Binding-site contacts:
Ligand atom C2 contacts residue GLN577 of chain 1.B at 4.2 Å.
Ligand atom N2 contacts residue ASN328 of chain 1.B at 2.9 Å (h-bond).
Ligand atom C2 contacts residue THR578 of chain 1.B at 4.2 Å.
Ligand atom C1 contacts residue THR578 of chain 1.B at 4.1 Å.
Ligand atom O7 contacts residue ASN328 of chain 1.B at 3.3 Å (h-bond).
Ligand atom N2 contacts residue THR578 of chain 1.B at 4.2 Å.
Ligand atom C8 contacts residue GLN577 of chain 1.B at 4.0 Å.
Ligand atom C2 contacts residue ASN328 of chain 1.B at 2.4 Å.
Ligand atom C7 contacts residue GLN577 of chain 1.B at 4.0 Å.
Ligand atom N2 contacts residue GLN577 of chain 1.B at 3.5 Å (h-bond).
Ligand atom C4 contacts residue ASN328 of chain 1.B at 4.2 Å.
Ligand atom C3 contacts residue ASN328 of chain 1.B at 3.8 Å.
Ligand atom C1 contacts residue GLN577 of chain 1.B at 3.8 Å.
Ligand atom C1 contacts residue ASN328 of chain 1.B at 1.4 Å.
Ligand atom C3 contacts residue THR578 of chain 1.B at 3.8 Å.
Ligand atom C5 contacts residue ASN328 of chain 1.B at 3.7 Å.
Ligand atom O5 contacts residue ASN328 of chain 1.B at 2.4 Å (h-bond).
Ligand atom C5 contacts residue THR578 of chain 1.B at 4.4 Å.
Ligand atom C8 contacts residue ASN328 of chain 1.B at 4.5 Å.
Ligand atom C7 contacts residue ASN328 of chain 1.B at 3.3 Å.

Sequence of chain 1.B:
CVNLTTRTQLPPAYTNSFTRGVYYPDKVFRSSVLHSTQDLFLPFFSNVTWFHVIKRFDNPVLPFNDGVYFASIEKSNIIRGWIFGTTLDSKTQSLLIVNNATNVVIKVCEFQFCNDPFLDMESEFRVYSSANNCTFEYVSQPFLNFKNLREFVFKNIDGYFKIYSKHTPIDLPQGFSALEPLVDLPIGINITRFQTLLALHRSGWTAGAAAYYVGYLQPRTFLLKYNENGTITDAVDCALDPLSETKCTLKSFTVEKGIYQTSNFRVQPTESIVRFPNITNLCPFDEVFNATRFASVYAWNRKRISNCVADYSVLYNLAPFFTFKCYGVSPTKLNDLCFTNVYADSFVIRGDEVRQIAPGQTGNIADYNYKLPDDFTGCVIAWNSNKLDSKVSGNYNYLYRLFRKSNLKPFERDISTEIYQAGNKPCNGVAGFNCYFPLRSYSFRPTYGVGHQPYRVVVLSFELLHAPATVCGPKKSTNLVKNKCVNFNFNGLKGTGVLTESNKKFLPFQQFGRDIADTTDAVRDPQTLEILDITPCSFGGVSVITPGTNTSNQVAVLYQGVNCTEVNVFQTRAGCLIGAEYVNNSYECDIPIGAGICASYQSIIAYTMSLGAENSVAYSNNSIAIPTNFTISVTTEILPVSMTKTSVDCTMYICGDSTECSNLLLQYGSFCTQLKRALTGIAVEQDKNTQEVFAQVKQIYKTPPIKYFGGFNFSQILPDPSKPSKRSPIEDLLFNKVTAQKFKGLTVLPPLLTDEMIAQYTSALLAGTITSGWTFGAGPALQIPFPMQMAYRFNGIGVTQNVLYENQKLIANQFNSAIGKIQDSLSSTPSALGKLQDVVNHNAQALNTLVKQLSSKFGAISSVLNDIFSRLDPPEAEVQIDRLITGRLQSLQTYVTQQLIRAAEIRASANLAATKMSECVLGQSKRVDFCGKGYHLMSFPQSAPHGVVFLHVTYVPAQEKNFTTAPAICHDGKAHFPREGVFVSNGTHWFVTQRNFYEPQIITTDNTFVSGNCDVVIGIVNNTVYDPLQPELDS

A protein and the small-molecule ligand that binds it are described below.
Small molecule (SMILES): CC(=O)N[C@@H]1[C@@H](O)[C@H](O)[C@@H](CO)O[C@H]1O